Binding-site contacts:
Ligand atom NAU contacts residue GLU219 of chain 1.A at 3.3 Å (salt-bridge).
Ligand atom CAM contacts residue ILE216 of chain 1.A at 3.3 Å (hydrophobic).
Ligand atom OAC contacts residue GLU223 of chain 1.A at 3.4 Å (salt-bridge).
Ligand atom CAP contacts residue ASP210 of chain 1.A at 3.1 Å.
Ligand atom CAR contacts residue PHE106 of chain 1.A at 3.6 Å (hydrophobic).
Ligand atom CAQ contacts residue GLU219 of chain 1.A at 2.9 Å.
Ligand atom CAN contacts residue THR110 of chain 1.A at 3.7 Å.
Ligand atom NAT contacts residue ASP210 of chain 1.A at 3.7 Å.
Ligand atom NAT contacts residue ASP146 of chain 1.A at 2.8 Å (salt-bridge).
Ligand atom CBA contacts residue GLU219 of chain 1.A at 3.8 Å.
Ligand atom CAR contacts residue ASP146 of chain 1.A at 3.8 Å.
Ligand atom CAJ contacts residue ASP215 of chain 1.A at 3.2 Å.
Ligand atom OAD contacts residue GLY214 of chain 1.A at 3.7 Å.
Ligand atom CAI contacts residue ILE216 of chain 1.A at 3.5 Å (hydrophobic).
Ligand atom CAN contacts residue ILE109 of chain 1.A at 3.4 Å (hydrophobic).
Ligand atom CAY contacts residue ILE216 of chain 1.A at 3.8 Å (hydrophobic).
Ligand atom CBF contacts residue ILE216 of chain 1.A at 3.8 Å (hydrophobic).
Ligand atom CAM contacts residue ASP215 of chain 1.A at 3.6 Å.
Ligand atom CAI contacts residue ASP215 of chain 1.A at 3.0 Å.
Ligand atom CBD contacts residue VAL182 of chain 1.A at 3.8 Å (hydrophobic).
Ligand atom OAA contacts residue GLU219 of chain 1.A at 2.7 Å (salt-bridge).
Ligand atom CAO contacts residue GLU219 of chain 1.A at 3.7 Å.
Ligand atom CAX contacts residue THR180 of chain 1.A at 3.8 Å.
Ligand atom NAS contacts residue ILE216 of chain 1.A at 3.5 Å (h-bond).
Ligand atom OAC contacts residue GLU219 of chain 1.A at 3.3 Å.
Ligand atom CAJ contacts residue ILE216 of chain 1.A at 3.6 Å (hydrophobic).
Ligand atom CAM contacts residue PRO217 of chain 1.A at 3.6 Å (hydrophobic).
Ligand atom OAF contacts residue LYS145 of chain 1.A at 3.4 Å (salt-bridge).
Ligand atom OAE contacts residue VAL182 of chain 1.A at 3.8 Å.
Ligand atom CAN contacts residue GLY214 of chain 1.A at 3.3 Å.
Ligand atom CBE contacts residue ILE216 of chain 1.A at 3.6 Å (hydrophobic).
Ligand atom NAV contacts residue ILE216 of chain 1.A at 3.9 Å.
Ligand atom CAM contacts residue ARG232 of chain 1.A at 3.6 Å.
Ligand atom NAS contacts residue ASP215 of chain 1.A at 2.9 Å (salt-bridge).
Ligand atom CAH contacts residue THR180 of chain 1.A at 3.3 Å.
Ligand atom CAP contacts residue ASP146 of chain 1.A at 3.0 Å.
Ligand atom CAW contacts residue VAL182 of chain 1.A at 3.8 Å (hydrophobic).
Ligand atom CAQ contacts residue ILE216 of chain 1.A at 3.8 Å (hydrophobic).
Ligand atom CAL contacts residue THR110 of chain 1.A at 2.9 Å.
Ligand atom OAF contacts residue THR180 of chain 1.A at 3.5 Å.

The small molecule below binds the protein below.
Small molecule (SMILES): O=C1c2c(O)ccc(O)c2C(=O)c2c(NCCNCCO)ccc(NCCNCCO)c21

Sequence of chain 1.A:
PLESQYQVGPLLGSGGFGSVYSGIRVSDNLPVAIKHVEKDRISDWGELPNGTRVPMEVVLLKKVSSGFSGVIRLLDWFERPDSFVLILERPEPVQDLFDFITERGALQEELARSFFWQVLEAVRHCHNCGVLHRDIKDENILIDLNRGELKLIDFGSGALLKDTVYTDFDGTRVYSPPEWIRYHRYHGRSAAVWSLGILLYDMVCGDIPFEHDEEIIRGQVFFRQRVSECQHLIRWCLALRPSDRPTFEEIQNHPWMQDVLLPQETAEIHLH